Binding-site contacts:
Ligand atom C12 contacts residue HIS116 of chain 1.B at 3.6 Å.
Ligand atom O20 contacts residue LEU46 of chain 1.B at 3.9 Å.
Ligand atom C8 contacts residue VAL67 of chain 1.B at 3.9 Å (hydrophobic).
Ligand atom C12 contacts residue VAL67 of chain 1.B at 3.5 Å (hydrophobic).
Ligand atom N11 contacts residue HIS116 of chain 1.B at 3.6 Å.
Ligand atom O28 contacts residue PHE114 of chain 1.B at 3.3 Å.
Ligand atom O1 contacts residue LYS69 of chain 1.B at 2.9 Å (salt-bridge).
Ligand atom C2 contacts residue LYS69 of chain 1.B at 3.3 Å.
Ligand atom C5 contacts residue ILE175 of chain 1.B at 3.8 Å (hydrophobic).
Ligand atom N27 contacts residue MET164 of chain 1.B at 3.6 Å (h-bond).
Ligand atom C7 contacts residue ILE175 of chain 1.B at 3.9 Å (hydrophobic).
Ligand atom C12 contacts residue VAL117 of chain 1.B at 3.1 Å (hydrophobic).
Ligand atom O28 contacts residue ASP176 of chain 1.B at 3.2 Å (salt-bridge).
Ligand atom N11 contacts residue VAL117 of chain 1.B at 2.9 Å (h-bond).
Ligand atom O28 contacts residue LYS69 of chain 1.B at 3.1 Å (salt-bridge).
Ligand atom C18 contacts residue LEU46 of chain 1.B at 3.3 Å (hydrophobic).
Ligand atom C4 contacts residue ILE175 of chain 1.B at 3.8 Å (hydrophobic).
Ligand atom C4 contacts residue PHE114 of chain 1.B at 3.7 Å (hydrophobic).
Ligand atom C2 contacts residue ASP176 of chain 1.B at 3.4 Å.
Ligand atom N14 contacts residue MET164 of chain 1.B at 3.7 Å.
Ligand atom C15 contacts residue LEU46 of chain 1.B at 3.7 Å (hydrophobic).
Ligand atom N27 contacts residue VAL67 of chain 1.B at 4.0 Å.
Ligand atom C5 contacts residue ILE96 of chain 1.B at 3.8 Å (hydrophobic).
Ligand atom C3 contacts residue ILE175 of chain 1.B at 4.0 Å (hydrophobic).
Ligand atom C19 contacts residue LEU46 of chain 1.B at 3.8 Å (hydrophobic).
Ligand atom C10 contacts residue VAL67 of chain 1.B at 4.0 Å (hydrophobic).
Ligand atom C17 contacts residue LEU46 of chain 1.B at 3.8 Å (hydrophobic).
Ligand atom N11 contacts residue VAL67 of chain 1.B at 3.7 Å.
Ligand atom N11 contacts residue GLU115 of chain 1.B at 3.1 Å (salt-bridge).
Ligand atom N14 contacts residue VAL117 of chain 1.B at 3.9 Å.
Ligand atom C13 contacts residue MET164 of chain 1.B at 3.5 Å (hydrophobic).
Ligand atom C22 contacts residue VAL54 of chain 1.B at 3.6 Å (hydrophobic).
Ligand atom C13 contacts residue VAL67 of chain 1.B at 3.7 Å (hydrophobic).
Ligand atom C9 contacts residue VAL67 of chain 1.B at 3.7 Å (hydrophobic).
Ligand atom C16 contacts residue LEU46 of chain 1.B at 3.9 Å (hydrophobic).
Ligand atom C6 contacts residue ILE175 of chain 1.B at 3.6 Å (hydrophobic).
Ligand atom C22 contacts residue GLY47 of chain 1.B at 3.9 Å.
Ligand atom C5 contacts residue PHE114 of chain 1.B at 3.9 Å (hydrophobic).
Ligand atom O1 contacts residue ASP176 of chain 1.B at 3.4 Å.
Ligand atom C10 contacts residue GLU115 of chain 1.B at 3.2 Å.

Sequence of chain 1.B:
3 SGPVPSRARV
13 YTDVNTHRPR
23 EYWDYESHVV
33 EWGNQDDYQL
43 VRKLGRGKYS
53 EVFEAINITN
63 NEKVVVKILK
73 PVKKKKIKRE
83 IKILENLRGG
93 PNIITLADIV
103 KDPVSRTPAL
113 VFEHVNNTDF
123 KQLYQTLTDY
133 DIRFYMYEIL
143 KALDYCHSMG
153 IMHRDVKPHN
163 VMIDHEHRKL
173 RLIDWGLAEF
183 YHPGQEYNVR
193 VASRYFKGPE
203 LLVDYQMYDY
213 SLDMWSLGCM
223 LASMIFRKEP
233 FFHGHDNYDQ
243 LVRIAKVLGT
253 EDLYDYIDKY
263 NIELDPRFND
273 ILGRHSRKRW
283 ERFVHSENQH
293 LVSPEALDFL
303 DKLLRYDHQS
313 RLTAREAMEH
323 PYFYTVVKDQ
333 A

This small molecule binds to this protein.
Small molecule (SMILES): COc1ccc(OC(C)C)cc1Nc1cncc(-c2ccc(C(=O)O)cc2)n1